Sequence of chain 1.D:
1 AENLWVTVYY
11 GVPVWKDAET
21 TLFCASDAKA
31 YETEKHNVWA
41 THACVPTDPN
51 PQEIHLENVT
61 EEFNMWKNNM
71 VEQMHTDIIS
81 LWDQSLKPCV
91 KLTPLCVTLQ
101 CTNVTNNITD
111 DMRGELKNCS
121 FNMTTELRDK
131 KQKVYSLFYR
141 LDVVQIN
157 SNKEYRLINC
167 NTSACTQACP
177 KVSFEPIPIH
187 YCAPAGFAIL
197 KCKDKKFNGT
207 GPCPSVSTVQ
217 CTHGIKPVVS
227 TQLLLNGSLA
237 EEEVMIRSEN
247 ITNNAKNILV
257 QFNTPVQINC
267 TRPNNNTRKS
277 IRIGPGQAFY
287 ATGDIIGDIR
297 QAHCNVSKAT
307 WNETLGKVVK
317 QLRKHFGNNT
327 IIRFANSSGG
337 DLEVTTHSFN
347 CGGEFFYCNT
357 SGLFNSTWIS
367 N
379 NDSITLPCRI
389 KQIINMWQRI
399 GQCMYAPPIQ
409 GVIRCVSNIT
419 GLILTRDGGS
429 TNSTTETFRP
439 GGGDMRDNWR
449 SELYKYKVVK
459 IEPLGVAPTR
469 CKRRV

Binding-site contacts:
Ligand atom C3 contacts residue ASN232 of chain 1.D at 3.8 Å.
Ligand atom O3 contacts residue SER415 of chain 1.D at 4.2 Å.
Ligand atom O5 contacts residue ASN232 of chain 1.D at 2.4 Å (h-bond).
Ligand atom N2 contacts residue ASN232 of chain 1.D at 2.9 Å (h-bond).
Ligand atom C3 contacts residue SER415 of chain 1.D at 3.5 Å.
Ligand atom C2 contacts residue ASN232 of chain 1.D at 2.4 Å.
Ligand atom O7 contacts residue ASN232 of chain 1.D at 3.0 Å (h-bond).
Ligand atom C7 contacts residue ASN232 of chain 1.D at 3.1 Å.
Ligand atom C2 contacts residue VAL414 of chain 1.D at 4.2 Å (hydrophobic).
Ligand atom C5 contacts residue VAL414 of chain 1.D at 3.2 Å (hydrophobic).
Ligand atom C2 contacts residue SER415 of chain 1.D at 3.4 Å.
Ligand atom C5 contacts residue ASN232 of chain 1.D at 3.7 Å.
Ligand atom O6 contacts residue GLU181 of chain 1.D at 3.3 Å.
Ligand atom N2 contacts residue SER415 of chain 1.D at 2.7 Å (h-bond).
Ligand atom C1 contacts residue ASN232 of chain 1.D at 1.4 Å.
Ligand atom C8 contacts residue ASN232 of chain 1.D at 4.3 Å.
Ligand atom C4 contacts residue VAL414 of chain 1.D at 3.6 Å (hydrophobic).
Ligand atom C3 contacts residue VAL414 of chain 1.D at 3.5 Å (hydrophobic).
Ligand atom C8 contacts residue ASN346 of chain 1.D at 3.7 Å.
Ligand atom C7 contacts residue SER415 of chain 1.D at 3.7 Å.
Ligand atom C6 contacts residue GLU181 of chain 1.D at 3.8 Å.
Ligand atom C4 contacts residue ASN232 of chain 1.D at 4.2 Å.
Ligand atom O7 contacts residue VAL224 of chain 1.D at 3.6 Å.
Ligand atom C8 contacts residue SER415 of chain 1.D at 3.8 Å.
Ligand atom C8 contacts residue LEU231 of chain 1.D at 3.7 Å (hydrophobic).
Ligand atom C5 contacts residue NAG1 of chain 1.HA at 3.9 Å.
Ligand atom C6 contacts residue NAG1 of chain 1.HA at 3.6 Å.
Ligand atom O5 contacts residue VAL414 of chain 1.D at 3.9 Å.
Ligand atom O5 contacts residue NAG1 of chain 1.HA at 3.3 Å.
Ligand atom C1 contacts residue VAL414 of chain 1.D at 3.8 Å (hydrophobic).
Ligand atom C1 contacts residue SER415 of chain 1.D at 3.5 Å.
Ligand atom O3 contacts residue CYS413 of chain 1.D at 3.7 Å.
Ligand atom O4 contacts residue VAL414 of chain 1.D at 3.6 Å.
Ligand atom C6 contacts residue VAL414 of chain 1.D at 4.3 Å (hydrophobic).
Ligand atom C1 contacts residue NAG1 of chain 1.HA at 4.1 Å.
Ligand atom O7 contacts residue PRO182 of chain 1.D at 4.1 Å.
Ligand atom O6 contacts residue VAL414 of chain 1.D at 4.3 Å.
Ligand atom C3 contacts residue CYS413 of chain 1.D at 4.3 Å (hydrophobic).

This small molecule binds to this protein.
Small molecule (SMILES): CC(=O)N[C@H]1[C@H](O[C@H]2[C@H](O)[C@@H](NC(C)=O)CO[C@@H]2CO)O[C@H](CO)[C@@H](O[C@@H]2O[C@H](CO)[C@@H](O)[C@H](O[C@H]3O[C@H](CO)[C@@H](O)[C@H](O)[C@@H]3O)[C@@H]2O)[C@@H]1O